Sequence of chain 6.E:
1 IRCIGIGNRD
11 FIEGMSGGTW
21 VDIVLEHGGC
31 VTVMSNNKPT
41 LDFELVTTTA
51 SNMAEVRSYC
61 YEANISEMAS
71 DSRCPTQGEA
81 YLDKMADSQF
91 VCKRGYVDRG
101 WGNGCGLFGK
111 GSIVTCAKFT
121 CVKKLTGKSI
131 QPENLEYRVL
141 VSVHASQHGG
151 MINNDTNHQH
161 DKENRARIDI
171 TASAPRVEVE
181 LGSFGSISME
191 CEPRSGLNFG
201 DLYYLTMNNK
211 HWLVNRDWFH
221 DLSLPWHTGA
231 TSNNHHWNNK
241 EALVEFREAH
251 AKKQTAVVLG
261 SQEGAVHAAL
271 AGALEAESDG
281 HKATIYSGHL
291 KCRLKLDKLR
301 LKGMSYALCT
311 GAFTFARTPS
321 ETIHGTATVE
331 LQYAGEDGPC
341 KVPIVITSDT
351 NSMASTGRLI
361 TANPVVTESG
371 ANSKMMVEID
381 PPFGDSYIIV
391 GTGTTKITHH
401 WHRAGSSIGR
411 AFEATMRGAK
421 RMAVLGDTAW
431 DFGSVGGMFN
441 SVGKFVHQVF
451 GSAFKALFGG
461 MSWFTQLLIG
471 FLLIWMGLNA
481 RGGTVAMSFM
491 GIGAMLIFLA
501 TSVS

Binding-site contacts:
Ligand atom C6 contacts residue ASN157 of chain 6.E at 3.3 Å.
Ligand atom C8 contacts residue ASN157 of chain 6.E at 3.6 Å.
Ligand atom O5 contacts residue MET151 of chain 6.E at 3.9 Å.
Ligand atom C4 contacts residue MET151 of chain 6.E at 3.9 Å (hydrophobic).
Ligand atom C2 contacts residue MET151 of chain 6.E at 4.2 Å (hydrophobic).
Ligand atom C1 contacts residue GLY150 of chain 6.E at 4.0 Å.
Ligand atom O5 contacts residue THR156 of chain 6.E at 3.8 Å.
Ligand atom C7 contacts residue GLY150 of chain 6.E at 3.0 Å.
Ligand atom C4 contacts residue ASP161 of chain 6.E at 4.0 Å.
Ligand atom N2 contacts residue GLY150 of chain 6.E at 3.4 Å (h-bond).
Ligand atom C6 contacts residue THR156 of chain 6.E at 3.6 Å.
Ligand atom C6 contacts residue THR156 of chain 6.E at 3.9 Å.
Ligand atom N2 contacts residue ASN154 of chain 6.E at 2.9 Å (h-bond).
Ligand atom C1 contacts residue MET151 of chain 6.E at 4.2 Å (hydrophobic).
Ligand atom C5 contacts residue MET151 of chain 6.E at 3.9 Å (hydrophobic).
Ligand atom C2 contacts residue GLY150 of chain 6.E at 3.7 Å.
Ligand atom O5 contacts residue THR156 of chain 6.E at 3.8 Å.
Ligand atom O5 contacts residue ASN157 of chain 6.E at 4.0 Å.
Ligand atom O4 contacts residue ASP161 of chain 6.E at 4.0 Å.
Ligand atom O7 contacts residue ASN154 of chain 6.E at 4.2 Å.
Ligand atom O7 contacts residue GLY150 of chain 6.E at 2.9 Å (h-bond).
Ligand atom C5 contacts residue THR156 of chain 6.E at 3.8 Å.
Ligand atom O7 contacts residue HIS148 of chain 6.E at 3.6 Å (h-bond).
Ligand atom C5 contacts residue ASP161 of chain 6.E at 4.5 Å.
Ligand atom C6 contacts residue ASP161 of chain 6.E at 3.6 Å.
Ligand atom C5 contacts residue THR156 of chain 6.E at 3.9 Å.
Ligand atom O5 contacts residue ASN154 of chain 6.E at 2.3 Å (h-bond).
Ligand atom C1 contacts residue THR156 of chain 6.E at 4.0 Å.
Ligand atom C1 contacts residue ASN154 of chain 6.E at 1.4 Å.
Ligand atom C2 contacts residue ASN154 of chain 6.E at 2.4 Å.
Ligand atom C8 contacts residue GLY150 of chain 6.E at 3.7 Å.
Ligand atom C4 contacts residue ASN154 of chain 6.E at 4.2 Å.
Ligand atom C3 contacts residue ASN154 of chain 6.E at 3.8 Å.
Ligand atom O6 contacts residue MET151 of chain 6.E at 4.3 Å.
Ligand atom C3 contacts residue MET151 of chain 6.E at 4.0 Å (hydrophobic).
Ligand atom C5 contacts residue ASN154 of chain 6.E at 3.6 Å.
Ligand atom C7 contacts residue ASN154 of chain 6.E at 3.7 Å.
Ligand atom O6 contacts residue THR156 of chain 6.E at 4.4 Å.
Ligand atom O6 contacts residue HIS148 of chain 6.E at 3.8 Å.

The protein below binds the small molecule below.
Small molecule (SMILES): CC(=O)N[C@H]1[C@H](O[C@H]2[C@H](O)[C@@H](NC(C)=O)CO[C@@H]2CO[C@@H]2O[C@@H](C)[C@@H](O)[C@@H](O)[C@@H]2O)O[C@H](CO)[C@@H](O)[C@@H]1O